Sequence of chain 1.B:
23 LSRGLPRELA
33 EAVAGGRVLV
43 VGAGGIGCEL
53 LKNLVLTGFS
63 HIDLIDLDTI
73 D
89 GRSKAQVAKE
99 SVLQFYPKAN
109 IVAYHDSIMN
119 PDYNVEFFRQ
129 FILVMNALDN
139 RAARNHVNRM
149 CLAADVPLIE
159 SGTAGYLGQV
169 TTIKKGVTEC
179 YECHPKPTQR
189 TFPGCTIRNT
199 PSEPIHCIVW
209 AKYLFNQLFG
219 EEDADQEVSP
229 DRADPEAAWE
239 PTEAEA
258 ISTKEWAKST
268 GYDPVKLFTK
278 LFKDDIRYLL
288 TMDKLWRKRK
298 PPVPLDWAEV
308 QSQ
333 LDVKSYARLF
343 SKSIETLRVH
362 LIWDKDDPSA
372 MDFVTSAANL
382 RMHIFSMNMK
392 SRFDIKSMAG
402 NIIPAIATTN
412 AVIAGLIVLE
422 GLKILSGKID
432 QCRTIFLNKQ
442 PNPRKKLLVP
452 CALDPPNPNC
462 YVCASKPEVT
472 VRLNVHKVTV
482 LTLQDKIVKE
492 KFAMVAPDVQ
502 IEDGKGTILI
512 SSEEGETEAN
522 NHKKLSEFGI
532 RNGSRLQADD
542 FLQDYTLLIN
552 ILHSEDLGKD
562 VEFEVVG

The protein below binds the small molecule below.
Small molecule (SMILES): COC(=O)[C@H]1[C@H]2C=C[C@]([C@H](Cc3ccc(C)cc3)Nc3ccccc3)(O2)[C@H]1C(=O)OC

Sequence of chain 1.A:
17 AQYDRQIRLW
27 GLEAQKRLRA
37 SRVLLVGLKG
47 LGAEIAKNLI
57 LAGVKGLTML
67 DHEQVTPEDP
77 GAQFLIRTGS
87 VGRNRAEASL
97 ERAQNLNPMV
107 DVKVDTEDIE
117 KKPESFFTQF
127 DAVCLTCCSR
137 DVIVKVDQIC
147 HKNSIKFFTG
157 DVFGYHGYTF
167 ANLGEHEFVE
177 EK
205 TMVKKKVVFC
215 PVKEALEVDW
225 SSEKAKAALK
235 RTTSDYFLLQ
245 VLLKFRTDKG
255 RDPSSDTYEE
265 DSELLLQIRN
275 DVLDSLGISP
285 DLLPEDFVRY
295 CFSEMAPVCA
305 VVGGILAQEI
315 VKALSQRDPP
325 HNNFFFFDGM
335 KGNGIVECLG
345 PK

Binding-site contacts:
Ligand atom C20 contacts residue CYS50 of chain 1.B at 2.6 Å (hydrophobic).
Ligand atom C08 contacts residue CYS50 of chain 1.B at 3.8 Å (hydrophobic).
Ligand atom C29 contacts residue CYS50 of chain 1.B at 2.8 Å (hydrophobic).
Ligand atom C22 contacts residue VAL100 of chain 1.B at 3.5 Å (hydrophobic).
Ligand atom C32 contacts residue SER99 of chain 1.B at 3.6 Å.
Ligand atom C13 contacts residue LEU102 of chain 1.A at 3.8 Å (hydrophobic).
Ligand atom C18 contacts residue CYS50 of chain 1.B at 2.7 Å (hydrophobic).
Ligand atom C06 contacts residue PHE103 of chain 1.B at 3.8 Å (hydrophobic).
Ligand atom C07 contacts residue GLN79 of chain 1.A at 3.7 Å.
Ligand atom O30 contacts residue ALA96 of chain 1.B at 3.9 Å.
Ligand atom O26 contacts residue SER99 of chain 1.B at 3.6 Å.
Ligand atom C01 contacts residue LYS54 of chain 1.B at 3.6 Å.
Ligand atom C07 contacts residue PHE103 of chain 1.B at 3.8 Å (hydrophobic).
Ligand atom O26 contacts residue PHE103 of chain 1.B at 3.3 Å.
Ligand atom C09 contacts residue CYS50 of chain 1.B at 3.8 Å (hydrophobic).
Ligand atom C06 contacts residue LYS54 of chain 1.B at 3.5 Å.
Ligand atom C21 contacts residue CYS50 of chain 1.B at 3.5 Å (hydrophobic).
Ligand atom C08 contacts residue LYS54 of chain 1.B at 3.8 Å.
Ligand atom C16 contacts residue CYS50 of chain 1.B at 3.8 Å (hydrophobic).
Ligand atom C05 contacts residue PHE103 of chain 1.B at 3.6 Å (hydrophobic).
Ligand atom O24 contacts residue CYS50 of chain 1.B at 3.0 Å (h-bond).
Ligand atom C15 contacts residue GLU51 of chain 1.B at 3.6 Å.
Ligand atom C23 contacts residue SER99 of chain 1.B at 3.6 Å.
Ligand atom C07 contacts residue LEU58 of chain 1.B at 3.8 Å (hydrophobic).
Ligand atom O31 contacts residue CYS50 of chain 1.B at 3.4 Å (h-bond).
Ligand atom C23 contacts residue VAL100 of chain 1.B at 3.6 Å (hydrophobic).
Ligand atom C02 contacts residue LYS54 of chain 1.B at 3.7 Å.
Ligand atom C14 contacts residue PHE80 of chain 1.A at 3.8 Å (hydrophobic).
Ligand atom C11 contacts residue CYS50 of chain 1.B at 3.9 Å (hydrophobic).
Ligand atom O30 contacts residue CYS50 of chain 1.B at 3.6 Å.
Ligand atom N10 contacts residue CYS50 of chain 1.B at 2.9 Å (h-bond).
Ligand atom C05 contacts residue LYS54 of chain 1.B at 3.8 Å.
Ligand atom C19 contacts residue CYS50 of chain 1.B at 1.9 Å (hydrophobic).
Ligand atom C12 contacts residue PHE103 of chain 1.B at 3.9 Å (hydrophobic).
Ligand atom C22 contacts residue SER99 of chain 1.B at 3.5 Å.
Ligand atom C23 contacts residue ALA96 of chain 1.B at 3.2 Å (hydrophobic).
Ligand atom C04 contacts residue PHE103 of chain 1.B at 3.5 Å (hydrophobic).
Ligand atom O24 contacts residue LEU53 of chain 1.B at 3.9 Å.
Ligand atom C25 contacts residue CYS50 of chain 1.B at 3.8 Å (hydrophobic).
Ligand atom C13 contacts residue PHE80 of chain 1.A at 3.8 Å (hydrophobic).